Binding-site contacts:
Ligand atom O61 contacts residue HIS18 of chain 1.B at 3.4 Å (h-bond).
Ligand atom N1 contacts residue GLY267 of chain 1.B at 3.9 Å.
Ligand atom O4 contacts residue HIS18 of chain 1.B at 3.5 Å (h-bond).
Ligand atom C2 contacts residue ALA266 of chain 1.B at 3.7 Å (hydrophobic).
Ligand atom O62 contacts residue ALA252 of chain 1.B at 3.9 Å.
Ligand atom C6 contacts residue HIS18 of chain 1.B at 3.9 Å.
Ligand atom O4 contacts residue ASP250 of chain 1.B at 3.2 Å (salt-bridge).
Ligand atom C61 contacts residue ASN44 of chain 1.B at 3.9 Å.
Ligand atom C6 contacts residue ALA252 of chain 1.B at 3.8 Å (hydrophobic).
Ligand atom C61 contacts residue ARG20 of chain 1.B at 3.5 Å.
Ligand atom O62 contacts residue ALA266 of chain 1.B at 3.1 Å (h-bond).
Ligand atom N1 contacts residue ALA266 of chain 1.B at 3.2 Å (h-bond).
Ligand atom O5 contacts residue HIS139 of chain 1.B at 3.0 Å (h-bond).
Ligand atom O5 contacts residue ZN1 of chain 1.G at 2.5 Å.
Ligand atom C61 contacts residue ALA252 of chain 1.B at 3.8 Å (hydrophobic).
Ligand atom C5 contacts residue ZN1 of chain 1.F at 3.9 Å.
Ligand atom O2 contacts residue CYS221 of chain 1.B at 3.3 Å.
Ligand atom O2 contacts residue LEU222 of chain 1.B at 2.7 Å (h-bond).
Ligand atom O4 contacts residue KCX102 of chain 1.B at 2.9 Å (h-bond).
Ligand atom O62 contacts residue ARG20 of chain 1.B at 2.9 Å (salt-bridge).
Ligand atom O2 contacts residue ALA266 of chain 1.B at 3.3 Å.
Ligand atom C4 contacts residue ZN1 of chain 1.G at 2.8 Å.
Ligand atom O4 contacts residue HIS177 of chain 1.B at 3.5 Å (h-bond).
Ligand atom O2 contacts residue GLY267 of chain 1.B at 3.3 Å (h-bond).
Ligand atom O5 contacts residue KCX102 of chain 1.B at 3.8 Å.
Ligand atom O4 contacts residue ZN1 of chain 1.F at 2.1 Å.
Ligand atom O61 contacts residue ARG20 of chain 1.B at 2.8 Å (salt-bridge).
Ligand atom O4 contacts residue HIS16 of chain 1.B at 3.9 Å.
Ligand atom C2 contacts residue GLY267 of chain 1.B at 3.9 Å.
Ligand atom O62 contacts residue HIS254 of chain 1.B at 3.2 Å (h-bond).
Ligand atom N3 contacts residue LEU222 of chain 1.B at 2.7 Å (h-bond).
Ligand atom N1 contacts residue ALA252 of chain 1.B at 3.8 Å.
Ligand atom O4 contacts residue ZN1 of chain 1.G at 2.3 Å.
Ligand atom C4 contacts residue HIS139 of chain 1.B at 4.0 Å.
Ligand atom O61 contacts residue ASN44 of chain 1.B at 2.8 Å (h-bond).
Ligand atom C4 contacts residue KCX102 of chain 1.B at 3.5 Å.
Ligand atom C4 contacts residue ZN1 of chain 1.F at 3.2 Å.
Ligand atom C2 contacts residue LEU222 of chain 1.B at 3.6 Å (hydrophobic).
Ligand atom C2 contacts residue ASP250 of chain 1.B at 3.9 Å.
Ligand atom N3 contacts residue ASP250 of chain 1.B at 2.9 Å (salt-bridge).

The small molecule below binds the protein below.
Small molecule (SMILES): NC(=O)N[C@@H](CC(=O)O)C(=O)O

Sequence of chain 1.B:
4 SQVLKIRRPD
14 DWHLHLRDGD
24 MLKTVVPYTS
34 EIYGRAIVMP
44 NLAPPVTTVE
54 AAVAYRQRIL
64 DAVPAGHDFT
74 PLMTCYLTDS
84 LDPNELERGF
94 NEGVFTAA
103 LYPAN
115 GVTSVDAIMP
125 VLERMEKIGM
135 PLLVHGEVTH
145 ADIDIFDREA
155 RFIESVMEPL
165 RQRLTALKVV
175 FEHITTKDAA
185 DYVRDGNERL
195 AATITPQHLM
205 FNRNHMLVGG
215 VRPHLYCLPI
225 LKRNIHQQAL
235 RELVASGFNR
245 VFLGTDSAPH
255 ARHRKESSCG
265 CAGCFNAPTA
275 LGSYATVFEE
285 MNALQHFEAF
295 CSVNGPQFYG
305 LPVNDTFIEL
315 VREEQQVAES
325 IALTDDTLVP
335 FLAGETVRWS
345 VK